Sequence of chain 1.M:
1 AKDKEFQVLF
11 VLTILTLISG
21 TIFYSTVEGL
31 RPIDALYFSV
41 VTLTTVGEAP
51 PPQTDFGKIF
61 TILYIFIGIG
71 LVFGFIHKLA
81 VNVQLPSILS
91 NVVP

A protein and the small-molecule ligand that binds it are described below.
Small molecule (SMILES): NCC(=O)O

Sequence of chain 1.N:
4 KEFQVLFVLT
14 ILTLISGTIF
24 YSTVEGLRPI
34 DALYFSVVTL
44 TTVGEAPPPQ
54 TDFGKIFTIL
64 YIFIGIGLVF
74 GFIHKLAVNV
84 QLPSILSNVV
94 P

Binding-site contacts:
Ligand atom OXT contacts residue ILE67 of chain 1.N at 4.1 Å.
Ligand atom N contacts residue ILE88 of chain 1.M at 4.3 Å.
Ligand atom O contacts residue LEU71 of chain 1.N at 4.3 Å.
Ligand atom O contacts residue ILE67 of chain 1.N at 4.3 Å.
Ligand atom CA contacts residue ILE88 of chain 1.M at 4.0 Å (hydrophobic).
Ligand atom N contacts residue GLN84 of chain 1.M at 3.9 Å.
Ligand atom N contacts residue SER87 of chain 1.M at 4.0 Å.
Ligand atom O contacts residue GLN84 of chain 1.M at 3.9 Å.
Ligand atom C contacts residue GLN84 of chain 1.M at 4.5 Å.